The small molecule below binds the protein below.
Small molecule (SMILES): CC(=O)N[C@H]1[C@H](O[C@H]2[C@H](O)[C@@H](NC(C)=O)CO[C@@H]2CO)O[C@H](CO)[C@@H](O[C@@H]2O[C@H](CO)[C@@H](O)[C@H](O[C@H]3O[C@H](CO)[C@@H](O)[C@H](O)[C@@H]3O)[C@@H]2O)[C@@H]1O

Binding-site contacts:
Ligand atom O5 contacts residue ASN292 of chain 2.D at 2.5 Å (h-bond).
Ligand atom N2 contacts residue ASN292 of chain 2.D at 3.2 Å (h-bond).
Ligand atom C5 contacts residue ASP295 of chain 2.D at 3.7 Å.
Ligand atom C8 contacts residue THR294 of chain 2.D at 4.5 Å.
Ligand atom C1 contacts residue ASP295 of chain 2.D at 4.0 Å.
Ligand atom C7 contacts residue ASN292 of chain 2.D at 3.7 Å.
Ligand atom O7 contacts residue SER290 of chain 2.D at 4.0 Å.
Ligand atom O6 contacts residue THR294 of chain 2.D at 4.2 Å.
Ligand atom C2 contacts residue THR294 of chain 2.D at 3.2 Å.
Ligand atom C6 contacts residue THR294 of chain 2.D at 4.1 Å.
Ligand atom C6 contacts residue ASP295 of chain 2.D at 3.6 Å.
Ligand atom C4 contacts residue ASN292 of chain 2.D at 4.5 Å.
Ligand atom C1 contacts residue ILE293 of chain 2.D at 4.3 Å (hydrophobic).
Ligand atom N2 contacts residue ILE293 of chain 2.D at 4.5 Å.
Ligand atom O5 contacts residue THR294 of chain 2.D at 3.4 Å (h-bond).
Ligand atom N2 contacts residue THR294 of chain 2.D at 3.0 Å.
Ligand atom O7 contacts residue THR294 of chain 2.D at 3.5 Å (h-bond).
Ligand atom O6 contacts residue ASP295 of chain 2.D at 3.5 Å.
Ligand atom O3 contacts residue THR294 of chain 2.D at 4.1 Å.
Ligand atom C1 contacts residue THR294 of chain 2.D at 3.0 Å.
Ligand atom O7 contacts residue ILE293 of chain 2.D at 3.2 Å.
Ligand atom C3 contacts residue THR294 of chain 2.D at 2.8 Å.
Ligand atom C7 contacts residue THR294 of chain 2.D at 3.7 Å.
Ligand atom O7 contacts residue ASP295 of chain 2.D at 4.0 Å.
Ligand atom C4 contacts residue THR294 of chain 2.D at 3.2 Å.
Ligand atom C2 contacts residue ASN292 of chain 2.D at 2.7 Å.
Ligand atom O4 contacts residue THR294 of chain 2.D at 3.3 Å (h-bond).
Ligand atom C8 contacts residue NAG1 of chain 2.L at 3.9 Å.
Ligand atom O7 contacts residue ASN292 of chain 2.D at 3.7 Å.
Ligand atom O5 contacts residue ASP295 of chain 2.D at 3.7 Å.
Ligand atom C5 contacts residue ASN292 of chain 2.D at 3.8 Å.
Ligand atom C3 contacts residue ASN292 of chain 2.D at 4.0 Å.
Ligand atom C1 contacts residue ASN292 of chain 2.D at 1.5 Å.
Ligand atom O7 contacts residue NAG1 of chain 2.L at 4.3 Å.
Ligand atom C5 contacts residue THR294 of chain 2.D at 2.9 Å.
Ligand atom C7 contacts residue ILE293 of chain 2.D at 4.2 Å (hydrophobic).

Sequence of chain 2.D:
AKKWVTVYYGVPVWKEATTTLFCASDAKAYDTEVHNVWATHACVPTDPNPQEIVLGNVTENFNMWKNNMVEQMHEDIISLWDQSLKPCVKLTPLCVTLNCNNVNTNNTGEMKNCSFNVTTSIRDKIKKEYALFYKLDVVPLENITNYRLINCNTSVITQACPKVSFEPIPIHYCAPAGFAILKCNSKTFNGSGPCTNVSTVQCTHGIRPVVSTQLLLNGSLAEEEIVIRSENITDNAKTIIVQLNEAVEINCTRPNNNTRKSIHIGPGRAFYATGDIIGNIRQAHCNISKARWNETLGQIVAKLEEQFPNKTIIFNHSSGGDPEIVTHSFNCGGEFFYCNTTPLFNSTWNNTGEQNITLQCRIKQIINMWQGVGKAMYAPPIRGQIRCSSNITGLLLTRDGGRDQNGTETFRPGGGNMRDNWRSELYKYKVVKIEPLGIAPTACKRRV